Binding-site contacts:
Ligand atom N2 contacts residue ASN327 of chain 1.C at 2.9 Å (h-bond).
Ligand atom C5 contacts residue ASN327 of chain 1.C at 3.7 Å.
Ligand atom C1 contacts residue ASN327 of chain 1.C at 1.4 Å.
Ligand atom O7 contacts residue ASN327 of chain 1.C at 3.8 Å.
Ligand atom C7 contacts residue ASN327 of chain 1.C at 3.5 Å.
Ligand atom O5 contacts residue ASN327 of chain 1.C at 2.4 Å (h-bond).
Ligand atom C4 contacts residue ASN327 of chain 1.C at 4.2 Å.
Ligand atom C2 contacts residue ASN327 of chain 1.C at 2.5 Å.
Ligand atom C3 contacts residue ASN327 of chain 1.C at 3.8 Å.

Sequence of chain 1.C:
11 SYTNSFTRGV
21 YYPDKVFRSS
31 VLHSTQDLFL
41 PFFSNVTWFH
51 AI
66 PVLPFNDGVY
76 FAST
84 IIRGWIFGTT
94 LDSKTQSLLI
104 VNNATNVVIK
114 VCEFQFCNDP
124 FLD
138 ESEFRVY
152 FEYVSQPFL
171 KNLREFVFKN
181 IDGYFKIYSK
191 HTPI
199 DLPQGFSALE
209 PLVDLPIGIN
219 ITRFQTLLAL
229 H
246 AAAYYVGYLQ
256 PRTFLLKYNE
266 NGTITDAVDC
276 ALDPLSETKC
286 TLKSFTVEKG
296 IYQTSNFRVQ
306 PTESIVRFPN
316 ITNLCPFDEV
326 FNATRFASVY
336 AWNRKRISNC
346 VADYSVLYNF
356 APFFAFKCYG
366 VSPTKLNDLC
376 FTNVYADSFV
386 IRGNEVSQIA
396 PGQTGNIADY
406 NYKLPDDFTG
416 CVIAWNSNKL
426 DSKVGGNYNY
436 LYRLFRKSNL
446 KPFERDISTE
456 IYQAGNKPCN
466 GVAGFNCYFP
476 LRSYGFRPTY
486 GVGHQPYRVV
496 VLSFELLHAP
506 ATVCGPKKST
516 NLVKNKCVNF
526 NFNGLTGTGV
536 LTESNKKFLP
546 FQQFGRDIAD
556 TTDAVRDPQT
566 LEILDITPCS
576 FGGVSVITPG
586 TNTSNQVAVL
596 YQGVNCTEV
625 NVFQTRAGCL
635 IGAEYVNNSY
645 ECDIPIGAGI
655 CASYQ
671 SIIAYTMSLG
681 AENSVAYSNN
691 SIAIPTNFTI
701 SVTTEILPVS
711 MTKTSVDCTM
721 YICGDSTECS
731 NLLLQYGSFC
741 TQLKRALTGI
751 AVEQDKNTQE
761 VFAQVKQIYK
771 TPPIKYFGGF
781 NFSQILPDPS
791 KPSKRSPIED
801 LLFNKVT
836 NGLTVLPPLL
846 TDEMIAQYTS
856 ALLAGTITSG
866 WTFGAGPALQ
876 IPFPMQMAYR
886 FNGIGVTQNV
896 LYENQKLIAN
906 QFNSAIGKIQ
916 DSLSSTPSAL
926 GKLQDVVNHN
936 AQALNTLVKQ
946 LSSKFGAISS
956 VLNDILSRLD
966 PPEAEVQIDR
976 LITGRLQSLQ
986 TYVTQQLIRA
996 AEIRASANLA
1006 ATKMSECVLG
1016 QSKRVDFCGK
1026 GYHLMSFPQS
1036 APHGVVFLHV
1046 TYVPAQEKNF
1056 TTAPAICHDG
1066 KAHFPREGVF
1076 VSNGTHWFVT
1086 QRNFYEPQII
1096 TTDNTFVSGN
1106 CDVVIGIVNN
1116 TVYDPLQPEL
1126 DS

This small molecule binds to this protein.
Small molecule (SMILES): CC(=O)N[C@@H]1[C@@H](O)[C@H](O)[C@@H](CO)O[C@H]1O